Binding-site contacts:
Ligand atom O4 contacts residue ASP308 of chain 1.B at 3.0 Å (salt-bridge).
Ligand atom N1 contacts residue TRP314 of chain 1.B at 3.5 Å.
Ligand atom N4 contacts residue GLU273 of chain 1.B at 3.4 Å (salt-bridge).
Ligand atom O2 contacts residue ILE178 of chain 1.B at 3.6 Å.
Ligand atom C6 contacts residue HIS58 of chain 1.B at 3.6 Å.
Ligand atom N3 contacts residue GLU212 of chain 1.B at 2.8 Å (salt-bridge).
Ligand atom C2 contacts residue GLN151 of chain 1.B at 3.7 Å.
Ligand atom N4 contacts residue LEU76 of chain 1.B at 4.1 Å.
Ligand atom C6 contacts residue GLN151 of chain 1.B at 3.7 Å.
Ligand atom O4 contacts residue HIS58 of chain 1.B at 3.8 Å.
Ligand atom N4 contacts residue ASP308 of chain 1.B at 4.0 Å.
Ligand atom P4 contacts residue GLU212 of chain 1.B at 3.6 Å.
Ligand atom N3 contacts residue LEU76 of chain 1.B at 3.5 Å.
Ligand atom P4 contacts residue FE21 of chain 1.L at 3.3 Å.
Ligand atom O4 contacts residue FE21 of chain 1.L at 2.2 Å.
Ligand atom N1 contacts residue PHE149 of chain 1.B at 3.8 Å.
Ligand atom N3 contacts residue FE21 of chain 1.L at 4.0 Å.
Ligand atom N3 contacts residue HIS209 of chain 1.B at 3.6 Å.
Ligand atom O4 contacts residue GLU212 of chain 1.B at 3.6 Å.
Ligand atom P4 contacts residue ASP308 of chain 1.B at 3.9 Å.
Ligand atom N4 contacts residue GLU212 of chain 1.B at 2.8 Å (salt-bridge).
Ligand atom C2 contacts residue GLU212 of chain 1.B at 3.7 Å.
Ligand atom C5 contacts residue ASP308 of chain 1.B at 4.0 Å.
Ligand atom N1 contacts residue HIS58 of chain 1.B at 4.0 Å.
Ligand atom C5 contacts residue FE21 of chain 1.L at 3.7 Å.
Ligand atom O2 contacts residue GLN151 of chain 1.B at 3.2 Å (h-bond).
Ligand atom C2 contacts residue HIS209 of chain 1.B at 3.9 Å.
Ligand atom N1 contacts residue GLN151 of chain 1.B at 2.8 Å (h-bond).
Ligand atom O2 contacts residue GLU212 of chain 1.B at 3.6 Å.
Ligand atom N4 contacts residue LEU277 of chain 1.B at 3.3 Å.
Ligand atom O2 contacts residue HIS209 of chain 1.B at 3.9 Å.
Ligand atom O2 contacts residue PHE149 of chain 1.B at 3.5 Å.
Ligand atom C6 contacts residue TRP314 of chain 1.B at 3.4 Å (hydrophobic).
Ligand atom C2 contacts residue PHE149 of chain 1.B at 3.9 Å (hydrophobic).
Ligand atom C5 contacts residue HIS58 of chain 1.B at 3.5 Å.
Ligand atom O4 contacts residue HIS241 of chain 1.B at 2.9 Å (h-bond).
Ligand atom C5 contacts residue TRP314 of chain 1.B at 3.6 Å (hydrophobic).
Ligand atom C2 contacts residue LEU76 of chain 1.B at 3.6 Å (hydrophobic).
Ligand atom O2 contacts residue LEU76 of chain 1.B at 3.5 Å.
Ligand atom O4 contacts residue HIS209 of chain 1.B at 3.5 Å.

A protein and the small-molecule ligand that binds it are described below.
Small molecule (SMILES): N[P]1(=O)C=CNC(=O)N1

Sequence of chain 1.B:
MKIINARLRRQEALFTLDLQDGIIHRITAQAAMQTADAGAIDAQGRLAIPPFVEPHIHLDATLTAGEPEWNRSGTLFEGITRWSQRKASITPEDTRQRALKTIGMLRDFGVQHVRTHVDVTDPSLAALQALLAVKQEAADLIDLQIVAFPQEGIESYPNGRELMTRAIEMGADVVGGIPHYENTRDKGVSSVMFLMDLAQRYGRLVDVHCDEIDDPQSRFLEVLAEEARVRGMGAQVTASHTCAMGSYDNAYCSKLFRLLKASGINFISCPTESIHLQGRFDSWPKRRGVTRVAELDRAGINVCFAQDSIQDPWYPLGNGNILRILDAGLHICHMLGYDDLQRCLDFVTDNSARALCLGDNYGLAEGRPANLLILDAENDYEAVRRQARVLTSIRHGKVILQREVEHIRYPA